Binding-site contacts:
Ligand atom N3 contacts residue TRP2897 of chain 1.B at 3.2 Å.
Ligand atom N7 contacts residue ILE3016 of chain 1.B at 3.6 Å.
Ligand atom N3B contacts residue ASP3017 of chain 1.B at 3.7 Å.
Ligand atom N9 contacts residue ILE3016 of chain 1.B at 3.6 Å.
Ligand atom N6 contacts residue GLU2896 of chain 1.B at 3.7 Å.
Ligand atom O3G contacts residue SER5 of chain 1.A at 3.8 Å.
Ligand atom O1A contacts residue MG1 of chain 1.F at 2.2 Å.
Ligand atom O2A contacts residue LYS2845 of chain 1.B at 2.5 Å (salt-bridge).
Ligand atom C2' contacts residue ILE3016 of chain 1.B at 3.7 Å (hydrophobic).
Ligand atom N1 contacts residue CYS2898 of chain 1.B at 3.2 Å (h-bond).
Ligand atom C2 contacts residue LEU3005 of chain 1.B at 3.6 Å (hydrophobic).
Ligand atom N3B contacts residue MG1 of chain 1.F at 2.5 Å.
Ligand atom N6 contacts residue LEU2895 of chain 1.B at 3.7 Å.
Ligand atom O2' contacts residue ILE3016 of chain 1.B at 3.4 Å.
Ligand atom O2G contacts residue MG1 of chain 1.F at 3.3 Å.
Ligand atom O1A contacts residue ASP3017 of chain 1.B at 2.8 Å (salt-bridge).
Ligand atom N6 contacts residue CYS2898 of chain 1.B at 3.3 Å (h-bond).
Ligand atom PA contacts residue ASP3017 of chain 1.B at 3.6 Å.
Ligand atom O2G contacts residue SER5 of chain 1.A at 2.8 Å (h-bond).
Ligand atom O3' contacts residue ALA2821 of chain 1.B at 3.6 Å.
Ligand atom C6 contacts residue ILE3016 of chain 1.B at 3.5 Å (hydrophobic).
Ligand atom O3A contacts residue ASP3017 of chain 1.B at 3.6 Å.
Ligand atom N7 contacts residue LEU2843 of chain 1.B at 3.8 Å.
Ligand atom PA contacts residue LYS2845 of chain 1.B at 3.4 Å.
Ligand atom PA contacts residue MG1 of chain 1.F at 3.6 Å.
Ligand atom C2 contacts residue TRP2897 of chain 1.B at 3.4 Å (hydrophobic).
Ligand atom O4' contacts residue ALA2821 of chain 1.B at 3.7 Å.
Ligand atom C4 contacts residue ILE3016 of chain 1.B at 3.5 Å (hydrophobic).
Ligand atom C4' contacts residue ALA2821 of chain 1.B at 3.5 Å (hydrophobic).
Ligand atom C5 contacts residue ILE3016 of chain 1.B at 3.5 Å (hydrophobic).
Ligand atom O2B contacts residue GLY2822 of chain 1.B at 3.5 Å (h-bond).
Ligand atom O3A contacts residue LYS2845 of chain 1.B at 3.1 Å (salt-bridge).
Ligand atom C4 contacts residue TRP2897 of chain 1.B at 3.8 Å (hydrophobic).
Ligand atom O2' contacts residue GLN3002 of chain 1.B at 3.8 Å.
Ligand atom N6 contacts residue ILE3016 of chain 1.B at 3.6 Å.
Ligand atom O1G contacts residue MG1 of chain 1.F at 3.3 Å.
Ligand atom O1G contacts residue ASP3017 of chain 1.B at 3.1 Å (salt-bridge).
Ligand atom PG contacts residue SER5 of chain 1.A at 3.6 Å.
Ligand atom O1G contacts residue SER5 of chain 1.A at 3.8 Å.
Ligand atom PG contacts residue MG1 of chain 1.F at 3.1 Å.

Sequence of chain 1.B:
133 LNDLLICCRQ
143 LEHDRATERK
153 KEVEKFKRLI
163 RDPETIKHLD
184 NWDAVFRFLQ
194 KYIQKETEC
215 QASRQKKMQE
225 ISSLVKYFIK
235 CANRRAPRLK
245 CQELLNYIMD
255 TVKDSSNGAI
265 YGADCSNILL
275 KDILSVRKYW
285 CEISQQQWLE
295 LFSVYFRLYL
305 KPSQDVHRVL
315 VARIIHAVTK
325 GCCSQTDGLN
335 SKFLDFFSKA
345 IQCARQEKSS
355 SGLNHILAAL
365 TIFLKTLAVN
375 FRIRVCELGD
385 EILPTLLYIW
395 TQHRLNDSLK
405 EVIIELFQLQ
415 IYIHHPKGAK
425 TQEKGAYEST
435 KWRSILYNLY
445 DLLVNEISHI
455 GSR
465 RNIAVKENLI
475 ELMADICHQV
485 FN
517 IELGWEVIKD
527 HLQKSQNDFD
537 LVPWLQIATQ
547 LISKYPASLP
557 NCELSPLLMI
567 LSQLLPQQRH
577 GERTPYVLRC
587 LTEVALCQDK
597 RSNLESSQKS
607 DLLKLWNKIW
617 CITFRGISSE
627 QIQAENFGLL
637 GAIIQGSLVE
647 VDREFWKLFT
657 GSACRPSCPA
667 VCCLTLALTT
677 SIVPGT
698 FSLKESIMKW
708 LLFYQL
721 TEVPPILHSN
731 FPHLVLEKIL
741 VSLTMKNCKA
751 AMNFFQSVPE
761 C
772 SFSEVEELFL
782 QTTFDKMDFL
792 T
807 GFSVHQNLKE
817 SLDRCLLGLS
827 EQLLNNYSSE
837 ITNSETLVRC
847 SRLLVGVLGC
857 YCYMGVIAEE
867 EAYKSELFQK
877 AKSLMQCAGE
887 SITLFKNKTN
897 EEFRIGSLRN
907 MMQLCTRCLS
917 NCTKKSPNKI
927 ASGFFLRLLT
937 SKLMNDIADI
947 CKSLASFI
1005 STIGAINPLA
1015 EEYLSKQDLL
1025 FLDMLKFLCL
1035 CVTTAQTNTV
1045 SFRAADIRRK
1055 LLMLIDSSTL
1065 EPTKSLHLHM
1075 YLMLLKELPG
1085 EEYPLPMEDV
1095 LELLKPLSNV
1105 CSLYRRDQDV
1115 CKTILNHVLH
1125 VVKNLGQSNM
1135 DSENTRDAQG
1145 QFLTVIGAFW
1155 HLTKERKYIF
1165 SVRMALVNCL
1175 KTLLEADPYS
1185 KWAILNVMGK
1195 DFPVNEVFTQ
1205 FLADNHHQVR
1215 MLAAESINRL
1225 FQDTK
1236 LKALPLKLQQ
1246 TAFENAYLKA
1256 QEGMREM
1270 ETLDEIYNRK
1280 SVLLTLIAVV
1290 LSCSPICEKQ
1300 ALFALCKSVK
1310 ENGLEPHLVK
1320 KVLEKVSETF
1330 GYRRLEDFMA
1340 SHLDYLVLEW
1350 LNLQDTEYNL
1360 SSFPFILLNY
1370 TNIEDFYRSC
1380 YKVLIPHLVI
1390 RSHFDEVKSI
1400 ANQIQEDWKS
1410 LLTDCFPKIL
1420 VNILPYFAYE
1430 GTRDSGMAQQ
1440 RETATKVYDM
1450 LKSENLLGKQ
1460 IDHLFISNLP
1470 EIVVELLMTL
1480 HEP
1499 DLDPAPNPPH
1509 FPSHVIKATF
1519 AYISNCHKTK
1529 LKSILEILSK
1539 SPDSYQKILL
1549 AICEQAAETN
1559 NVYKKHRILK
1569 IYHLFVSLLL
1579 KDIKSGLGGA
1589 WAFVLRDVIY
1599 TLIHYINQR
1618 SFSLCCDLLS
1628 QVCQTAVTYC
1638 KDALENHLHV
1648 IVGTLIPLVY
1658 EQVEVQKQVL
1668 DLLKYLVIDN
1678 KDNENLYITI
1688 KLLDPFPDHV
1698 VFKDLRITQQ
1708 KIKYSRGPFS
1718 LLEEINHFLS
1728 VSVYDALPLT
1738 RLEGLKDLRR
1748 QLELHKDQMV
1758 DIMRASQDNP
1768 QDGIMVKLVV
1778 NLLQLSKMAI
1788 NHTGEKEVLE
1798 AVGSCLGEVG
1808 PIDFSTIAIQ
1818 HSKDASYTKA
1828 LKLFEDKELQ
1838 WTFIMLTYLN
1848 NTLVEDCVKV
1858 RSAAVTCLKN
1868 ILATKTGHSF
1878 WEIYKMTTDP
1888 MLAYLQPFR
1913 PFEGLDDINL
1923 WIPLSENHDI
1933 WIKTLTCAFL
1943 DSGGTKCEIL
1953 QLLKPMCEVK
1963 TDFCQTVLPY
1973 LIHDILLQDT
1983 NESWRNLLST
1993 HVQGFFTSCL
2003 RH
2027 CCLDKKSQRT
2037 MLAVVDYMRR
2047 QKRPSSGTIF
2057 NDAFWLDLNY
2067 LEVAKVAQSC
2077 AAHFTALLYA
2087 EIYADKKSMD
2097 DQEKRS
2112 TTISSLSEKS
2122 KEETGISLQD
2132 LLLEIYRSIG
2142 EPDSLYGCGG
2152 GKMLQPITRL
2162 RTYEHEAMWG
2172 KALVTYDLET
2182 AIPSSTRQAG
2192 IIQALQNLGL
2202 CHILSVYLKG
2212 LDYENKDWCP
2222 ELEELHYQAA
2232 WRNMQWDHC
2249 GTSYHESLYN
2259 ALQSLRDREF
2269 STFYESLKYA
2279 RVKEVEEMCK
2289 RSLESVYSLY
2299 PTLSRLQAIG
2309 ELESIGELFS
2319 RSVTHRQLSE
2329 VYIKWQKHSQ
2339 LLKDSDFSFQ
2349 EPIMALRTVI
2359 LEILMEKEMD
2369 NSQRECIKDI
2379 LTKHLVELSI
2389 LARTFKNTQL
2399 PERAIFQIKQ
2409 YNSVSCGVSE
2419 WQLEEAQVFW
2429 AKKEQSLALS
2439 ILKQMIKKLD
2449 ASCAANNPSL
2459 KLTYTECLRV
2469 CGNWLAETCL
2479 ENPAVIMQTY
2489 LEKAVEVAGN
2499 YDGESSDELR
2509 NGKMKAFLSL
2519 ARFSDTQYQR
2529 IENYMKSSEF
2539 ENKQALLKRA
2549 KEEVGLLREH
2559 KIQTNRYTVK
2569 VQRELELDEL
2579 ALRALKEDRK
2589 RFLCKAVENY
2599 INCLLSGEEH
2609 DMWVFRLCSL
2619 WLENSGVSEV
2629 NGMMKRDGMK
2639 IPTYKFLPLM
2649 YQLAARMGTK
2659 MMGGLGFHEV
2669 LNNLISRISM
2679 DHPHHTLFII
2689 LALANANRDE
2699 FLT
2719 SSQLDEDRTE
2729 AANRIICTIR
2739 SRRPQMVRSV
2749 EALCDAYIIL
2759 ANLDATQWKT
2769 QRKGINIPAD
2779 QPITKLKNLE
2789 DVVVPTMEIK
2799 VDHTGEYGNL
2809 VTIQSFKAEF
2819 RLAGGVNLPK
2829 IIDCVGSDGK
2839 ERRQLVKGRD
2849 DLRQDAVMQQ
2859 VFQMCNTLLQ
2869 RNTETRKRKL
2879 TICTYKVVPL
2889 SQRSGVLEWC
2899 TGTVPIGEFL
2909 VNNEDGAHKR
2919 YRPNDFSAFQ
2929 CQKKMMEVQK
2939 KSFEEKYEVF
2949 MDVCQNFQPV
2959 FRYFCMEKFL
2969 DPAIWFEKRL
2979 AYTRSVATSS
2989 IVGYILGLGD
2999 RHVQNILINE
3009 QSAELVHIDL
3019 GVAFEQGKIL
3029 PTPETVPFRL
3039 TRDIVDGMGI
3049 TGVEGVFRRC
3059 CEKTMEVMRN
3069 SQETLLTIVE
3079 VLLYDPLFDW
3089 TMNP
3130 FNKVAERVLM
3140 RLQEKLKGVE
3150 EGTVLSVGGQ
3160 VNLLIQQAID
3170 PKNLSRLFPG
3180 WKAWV

Sequence of chain 1.A:
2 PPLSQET

The small molecule below binds the protein below.
Small molecule (SMILES): Nc1ncnc2c1ncn2[C@@H]1O[C@H](CO[P](=O)(O)O[P](=O)(O)NP(=O)(O)O)[C@@H](O)[C@H]1O